Binding-site contacts:
Ligand atom O2 contacts residue TYR95 of chain 1.D at 4.1 Å.
Ligand atom C5 contacts residue PRO302 of chain 1.C at 4.4 Å (hydrophobic).
Ligand atom O5 contacts residue TYR95 of chain 1.D at 4.0 Å.
Ligand atom C3 contacts residue ARG230 of chain 1.B at 4.2 Å.
Ligand atom C4 contacts residue GLU299 of chain 1.C at 4.3 Å.
Ligand atom C4 contacts residue PHE300 of chain 1.C at 3.4 Å (hydrophobic).
Ligand atom O4 contacts residue ARG230 of chain 1.B at 4.4 Å.
Ligand atom C5 contacts residue TYR95 of chain 1.D at 4.0 Å (hydrophobic).
Ligand atom C1 contacts residue TYR95 of chain 1.D at 3.5 Å (hydrophobic).
Ligand atom C5 contacts residue PHE300 of chain 1.C at 4.2 Å (hydrophobic).
Ligand atom C2 contacts residue TYR95 of chain 1.D at 4.4 Å (hydrophobic).
Ligand atom O4 contacts residue PRO302 of chain 1.C at 4.0 Å.
Ligand atom O3 contacts residue ARG230 of chain 1.B at 4.0 Å.
Ligand atom C3 contacts residue TYR95 of chain 1.D at 4.2 Å (hydrophobic).
Ligand atom O4 contacts residue PHE296 of chain 1.C at 3.8 Å.
Ligand atom O3 contacts residue GLU299 of chain 1.C at 2.7 Å (salt-bridge).
Ligand atom C3 contacts residue GLU299 of chain 1.C at 3.7 Å.
Ligand atom O4 contacts residue GLU299 of chain 1.C at 3.7 Å.
Ligand atom O4 contacts residue PHE300 of chain 1.C at 2.4 Å (h-bond).
Ligand atom O1 contacts residue TYR95 of chain 1.D at 4.1 Å.

Sequence of chain 1.B:
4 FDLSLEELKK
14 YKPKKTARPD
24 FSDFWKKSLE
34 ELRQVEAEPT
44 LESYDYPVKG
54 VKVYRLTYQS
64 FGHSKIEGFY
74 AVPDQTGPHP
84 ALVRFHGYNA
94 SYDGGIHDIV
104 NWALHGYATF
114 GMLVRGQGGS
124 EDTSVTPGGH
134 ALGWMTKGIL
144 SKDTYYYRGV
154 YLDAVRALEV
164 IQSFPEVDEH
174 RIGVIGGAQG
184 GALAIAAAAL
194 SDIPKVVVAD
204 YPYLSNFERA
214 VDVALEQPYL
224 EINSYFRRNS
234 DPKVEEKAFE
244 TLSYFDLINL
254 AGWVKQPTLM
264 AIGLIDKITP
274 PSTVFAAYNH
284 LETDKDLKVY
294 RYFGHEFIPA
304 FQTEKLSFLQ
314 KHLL

Sequence of chain 1.C:
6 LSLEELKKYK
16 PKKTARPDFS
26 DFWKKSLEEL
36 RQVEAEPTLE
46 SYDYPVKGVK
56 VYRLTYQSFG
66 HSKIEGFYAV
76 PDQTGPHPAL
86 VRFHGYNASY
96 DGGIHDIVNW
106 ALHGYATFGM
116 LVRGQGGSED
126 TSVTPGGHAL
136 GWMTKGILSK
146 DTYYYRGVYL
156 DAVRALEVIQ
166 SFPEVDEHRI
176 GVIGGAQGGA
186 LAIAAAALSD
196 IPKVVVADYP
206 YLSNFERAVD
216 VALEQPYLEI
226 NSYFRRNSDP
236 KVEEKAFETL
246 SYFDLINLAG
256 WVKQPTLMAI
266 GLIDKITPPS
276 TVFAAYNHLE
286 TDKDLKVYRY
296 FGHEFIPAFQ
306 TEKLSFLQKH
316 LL

Sequence of chain 1.D:
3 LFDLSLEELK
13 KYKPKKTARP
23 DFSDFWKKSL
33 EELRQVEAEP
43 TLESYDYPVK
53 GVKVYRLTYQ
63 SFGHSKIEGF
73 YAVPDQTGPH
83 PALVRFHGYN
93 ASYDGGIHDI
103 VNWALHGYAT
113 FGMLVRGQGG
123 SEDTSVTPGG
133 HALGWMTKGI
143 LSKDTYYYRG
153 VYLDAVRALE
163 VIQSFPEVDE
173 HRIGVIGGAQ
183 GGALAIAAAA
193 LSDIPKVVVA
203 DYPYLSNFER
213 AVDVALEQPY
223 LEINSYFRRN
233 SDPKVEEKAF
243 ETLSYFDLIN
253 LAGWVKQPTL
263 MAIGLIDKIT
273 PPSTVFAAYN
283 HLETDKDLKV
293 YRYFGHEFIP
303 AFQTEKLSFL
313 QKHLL

The small molecule below binds the protein below.
Small molecule (SMILES): O[C@@H]1[C@@H](O)[C@H](O)OC[C@H]1O